Sequence of chain 1.A:
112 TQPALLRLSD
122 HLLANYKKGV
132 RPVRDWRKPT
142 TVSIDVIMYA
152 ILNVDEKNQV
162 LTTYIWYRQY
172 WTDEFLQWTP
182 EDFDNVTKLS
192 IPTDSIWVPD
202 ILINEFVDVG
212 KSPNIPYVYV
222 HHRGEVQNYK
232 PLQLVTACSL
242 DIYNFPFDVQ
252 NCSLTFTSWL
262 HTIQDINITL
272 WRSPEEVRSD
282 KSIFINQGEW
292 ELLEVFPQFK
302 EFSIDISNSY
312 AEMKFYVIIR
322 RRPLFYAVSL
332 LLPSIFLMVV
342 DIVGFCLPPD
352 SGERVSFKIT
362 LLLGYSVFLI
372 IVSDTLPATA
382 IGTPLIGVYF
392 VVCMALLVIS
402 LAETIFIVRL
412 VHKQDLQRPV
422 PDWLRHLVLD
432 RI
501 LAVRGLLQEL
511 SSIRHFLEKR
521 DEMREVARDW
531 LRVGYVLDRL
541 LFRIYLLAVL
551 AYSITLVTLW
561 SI

The small molecule below binds the protein below.
Small molecule (SMILES): CC(=O)N[C@@H]1[C@@H](O)[C@H](O)[C@@H](CO)O[C@H]1O

Binding-site contacts:
Ligand atom O7 contacts residue ARG138 of chain 1.A at 4.3 Å.
Ligand atom C5 contacts residue ASN186 of chain 1.E at 3.7 Å.
Ligand atom C3 contacts residue ASN186 of chain 1.E at 3.8 Å.
Ligand atom C8 contacts residue ASP185 of chain 1.E at 3.3 Å.
Ligand atom C4 contacts residue ASN186 of chain 1.E at 4.2 Å.
Ligand atom C7 contacts residue ASN186 of chain 1.E at 3.4 Å.
Ligand atom C8 contacts residue ASN186 of chain 1.E at 4.5 Å.
Ligand atom C2 contacts residue ASN186 of chain 1.E at 2.5 Å.
Ligand atom O7 contacts residue ASP185 of chain 1.E at 4.0 Å.
Ligand atom C7 contacts residue ASP185 of chain 1.E at 4.0 Å.
Ligand atom O7 contacts residue ASN186 of chain 1.E at 3.5 Å (h-bond).
Ligand atom O5 contacts residue ASN186 of chain 1.E at 2.4 Å (h-bond).
Ligand atom N2 contacts residue ASN186 of chain 1.E at 2.9 Å (h-bond).
Ligand atom C1 contacts residue ASN186 of chain 1.E at 1.4 Å.

Sequence of chain 1.E:
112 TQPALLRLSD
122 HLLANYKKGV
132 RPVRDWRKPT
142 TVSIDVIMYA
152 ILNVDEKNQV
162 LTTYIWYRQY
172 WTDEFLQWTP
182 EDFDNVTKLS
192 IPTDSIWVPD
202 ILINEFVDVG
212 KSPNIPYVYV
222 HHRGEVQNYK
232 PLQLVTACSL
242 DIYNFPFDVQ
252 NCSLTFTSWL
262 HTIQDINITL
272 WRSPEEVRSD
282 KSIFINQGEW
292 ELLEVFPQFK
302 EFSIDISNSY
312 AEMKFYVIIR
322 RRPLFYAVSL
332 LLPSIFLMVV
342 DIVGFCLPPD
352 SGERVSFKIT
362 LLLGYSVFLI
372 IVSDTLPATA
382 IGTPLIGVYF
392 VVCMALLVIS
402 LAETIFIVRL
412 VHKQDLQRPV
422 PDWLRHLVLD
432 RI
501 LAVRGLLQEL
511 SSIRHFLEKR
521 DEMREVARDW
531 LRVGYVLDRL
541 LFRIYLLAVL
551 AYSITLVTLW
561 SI